The small molecule below binds the protein below.
Small molecule (SMILES): CC(=O)N[C@@H]1[C@@H](O)[C@H](O)[C@@H](CO)O[C@H]1O

Sequence of chain 1.B:
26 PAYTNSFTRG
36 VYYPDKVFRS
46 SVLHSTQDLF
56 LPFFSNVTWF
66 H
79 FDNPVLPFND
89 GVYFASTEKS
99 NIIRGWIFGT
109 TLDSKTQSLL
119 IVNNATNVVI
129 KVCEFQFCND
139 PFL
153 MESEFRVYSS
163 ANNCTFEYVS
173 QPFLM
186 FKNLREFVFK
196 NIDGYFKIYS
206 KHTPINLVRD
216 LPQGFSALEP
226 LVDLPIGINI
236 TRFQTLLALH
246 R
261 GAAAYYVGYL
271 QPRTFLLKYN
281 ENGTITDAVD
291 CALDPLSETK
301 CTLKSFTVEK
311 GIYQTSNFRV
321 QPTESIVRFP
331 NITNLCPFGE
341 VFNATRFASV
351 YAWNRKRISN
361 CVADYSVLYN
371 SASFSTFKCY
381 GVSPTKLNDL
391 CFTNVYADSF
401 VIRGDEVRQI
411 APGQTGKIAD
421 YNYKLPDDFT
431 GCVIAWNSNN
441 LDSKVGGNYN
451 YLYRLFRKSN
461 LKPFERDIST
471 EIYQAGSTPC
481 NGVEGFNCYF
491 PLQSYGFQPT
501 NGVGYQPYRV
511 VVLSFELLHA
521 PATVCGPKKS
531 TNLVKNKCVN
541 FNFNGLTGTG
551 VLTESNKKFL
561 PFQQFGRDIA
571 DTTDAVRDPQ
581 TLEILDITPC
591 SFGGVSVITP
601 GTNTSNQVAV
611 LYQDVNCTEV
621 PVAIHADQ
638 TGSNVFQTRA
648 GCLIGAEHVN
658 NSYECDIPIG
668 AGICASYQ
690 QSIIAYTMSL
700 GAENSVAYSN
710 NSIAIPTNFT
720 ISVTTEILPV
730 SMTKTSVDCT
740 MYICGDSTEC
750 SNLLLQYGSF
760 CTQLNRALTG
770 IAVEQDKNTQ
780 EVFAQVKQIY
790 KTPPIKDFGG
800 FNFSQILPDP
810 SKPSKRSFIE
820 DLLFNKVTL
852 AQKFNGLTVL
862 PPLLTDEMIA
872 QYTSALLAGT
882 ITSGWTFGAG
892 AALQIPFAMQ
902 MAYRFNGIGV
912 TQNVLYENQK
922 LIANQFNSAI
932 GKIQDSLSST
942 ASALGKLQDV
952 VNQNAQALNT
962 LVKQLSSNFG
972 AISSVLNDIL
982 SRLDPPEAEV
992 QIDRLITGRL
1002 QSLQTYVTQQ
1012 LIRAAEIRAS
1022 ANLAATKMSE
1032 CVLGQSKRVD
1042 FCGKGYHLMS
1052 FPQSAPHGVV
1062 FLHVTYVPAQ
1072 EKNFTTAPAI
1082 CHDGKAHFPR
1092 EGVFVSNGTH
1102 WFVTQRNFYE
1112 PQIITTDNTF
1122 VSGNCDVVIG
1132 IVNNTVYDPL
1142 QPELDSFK

Binding-site contacts:
Ligand atom N2 contacts residue ASN657 of chain 1.B at 2.9 Å (h-bond).
Ligand atom O5 contacts residue ASN657 of chain 1.B at 2.4 Å (h-bond).
Ligand atom C5 contacts residue ASN657 of chain 1.B at 3.7 Å.
Ligand atom C4 contacts residue ASN657 of chain 1.B at 4.2 Å.
Ligand atom C3 contacts residue ASN657 of chain 1.B at 3.8 Å.
Ligand atom C7 contacts residue ASN657 of chain 1.B at 3.4 Å.
Ligand atom O7 contacts residue ASN657 of chain 1.B at 3.1 Å (h-bond).
Ligand atom C8 contacts residue ASN657 of chain 1.B at 4.4 Å.
Ligand atom C1 contacts residue ASN657 of chain 1.B at 1.4 Å.
Ligand atom C2 contacts residue ASN657 of chain 1.B at 2.5 Å.